Binding-site contacts:
Ligand atom C5 contacts residue ASN87 of chain 32.A at 3.7 Å.
Ligand atom O7 contacts residue ASN87 of chain 32.A at 3.0 Å (h-bond).
Ligand atom N2 contacts residue ASN87 of chain 32.A at 2.8 Å (h-bond).
Ligand atom O5 contacts residue ASN87 of chain 32.A at 2.4 Å (h-bond).
Ligand atom C1 contacts residue SER89 of chain 32.A at 4.5 Å.
Ligand atom C2 contacts residue ASN87 of chain 32.A at 2.4 Å.
Ligand atom C6 contacts residue LEU151 of chain 32.A at 3.8 Å (hydrophobic).
Ligand atom O4 contacts residue LEU151 of chain 32.A at 4.1 Å.
Ligand atom C7 contacts residue ASP85 of chain 32.A at 4.4 Å.
Ligand atom C5 contacts residue LEU151 of chain 32.A at 4.1 Å (hydrophobic).
Ligand atom C7 contacts residue ASN87 of chain 32.A at 3.1 Å.
Ligand atom O7 contacts residue ASP85 of chain 32.A at 3.4 Å (salt-bridge).
Ligand atom C3 contacts residue ASN87 of chain 32.A at 3.8 Å.
Ligand atom C8 contacts residue ASN87 of chain 32.A at 4.3 Å.
Ligand atom C1 contacts residue ASN87 of chain 32.A at 1.4 Å.
Ligand atom C6 contacts residue LEU91 of chain 32.A at 3.7 Å (hydrophobic).
Ligand atom C4 contacts residue ASN87 of chain 32.A at 4.2 Å.
Ligand atom O6 contacts residue LEU91 of chain 32.A at 4.1 Å.

Sequence of chain 32.A:
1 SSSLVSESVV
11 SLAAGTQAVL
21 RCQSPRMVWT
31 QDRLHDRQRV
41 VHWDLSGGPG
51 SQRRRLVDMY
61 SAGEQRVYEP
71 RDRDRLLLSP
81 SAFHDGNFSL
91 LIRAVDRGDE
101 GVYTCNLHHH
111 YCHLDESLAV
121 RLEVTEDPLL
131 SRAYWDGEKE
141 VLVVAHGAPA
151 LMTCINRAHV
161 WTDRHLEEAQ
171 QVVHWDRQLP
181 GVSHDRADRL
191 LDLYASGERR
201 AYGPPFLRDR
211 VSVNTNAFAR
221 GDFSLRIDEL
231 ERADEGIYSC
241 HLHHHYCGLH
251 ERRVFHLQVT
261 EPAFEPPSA

A protein and the small-molecule ligand that binds it are described below.
Small molecule (SMILES): CC(=O)N[C@@H]1[C@@H](O)[C@H](O)[C@@H](CO)O[C@H]1O